Binding-site contacts:
Ligand atom C11 contacts residue ASN247 of chain 1.D at 3.6 Å.
Ligand atom O1B contacts residue SER251 of chain 1.D at 2.8 Å (h-bond).
Ligand atom C10 contacts residue ASN247 of chain 1.D at 3.8 Å.
Ligand atom C10 contacts residue GLN253 of chain 1.D at 3.3 Å.
Ligand atom C6 contacts residue SER43 of chain 1.D at 3.3 Å.
Ligand atom O9 contacts residue SER43 of chain 1.D at 2.9 Å (h-bond).
Ligand atom C9 contacts residue SER43 of chain 1.D at 3.7 Å.
Ligand atom O2 contacts residue ASN113 of chain 1.C at 3.4 Å (h-bond).
Ligand atom C5 contacts residue SER43 of chain 1.D at 3.2 Å.
Ligand atom C11 contacts residue PHE50 of chain 1.E at 3.6 Å (hydrophobic).
Ligand atom O9 contacts residue LYS42 of chain 1.D at 3.4 Å.
Ligand atom N5 contacts residue GLN253 of chain 1.D at 3.2 Å (h-bond).
Ligand atom O6 contacts residue LYS42 of chain 1.D at 3.5 Å.
Ligand atom O4 contacts residue SER45 of chain 1.D at 3.4 Å.
Ligand atom O6 contacts residue LYS42 of chain 1.D at 3.5 Å.
Ligand atom O7 contacts residue LEU37 of chain 1.D at 3.5 Å.
Ligand atom C9 contacts residue GLN253 of chain 1.D at 3.7 Å.
Ligand atom C1 contacts residue SER251 of chain 1.D at 3.3 Å.
Ligand atom O4 contacts residue ASN247 of chain 1.D at 3.8 Å.
Ligand atom O6 contacts residue SER43 of chain 1.D at 2.6 Å (h-bond).
Ligand atom C7 contacts residue GLN253 of chain 1.D at 3.5 Å.
Ligand atom O4 contacts residue ASN106 of chain 1.D at 3.2 Å (h-bond).
Ligand atom C11 contacts residue LEU37 of chain 1.D at 3.8 Å (hydrophobic).
Ligand atom O8 contacts residue SER43 of chain 1.D at 3.2 Å (h-bond).
Ligand atom C6 contacts residue GLN253 of chain 1.D at 3.8 Å.
Ligand atom C8 contacts residue SER249 of chain 1.D at 3.8 Å.
Ligand atom C11 contacts residue GLN253 of chain 1.D at 3.2 Å.
Ligand atom O3 contacts residue ASN113 of chain 1.C at 3.6 Å (h-bond).
Ligand atom C3 contacts residue ASN113 of chain 1.C at 3.8 Å.
Ligand atom O1A contacts residue SER249 of chain 1.D at 2.5 Å (h-bond).
Ligand atom O5 contacts residue SER43 of chain 1.D at 3.5 Å (h-bond).
Ligand atom C6 contacts residue LYS42 of chain 1.D at 3.6 Å.
Ligand atom C6 contacts residue SER45 of chain 1.D at 3.5 Å.
Ligand atom C4 contacts residue ILE44 of chain 1.D at 3.7 Å (hydrophobic).
Ligand atom N5 contacts residue ASN247 of chain 1.D at 3.0 Å (h-bond).
Ligand atom C1 contacts residue SER249 of chain 1.D at 3.6 Å.
Ligand atom C4 contacts residue SER45 of chain 1.D at 3.6 Å.
Ligand atom C4 contacts residue ASN247 of chain 1.D at 3.6 Å.
Ligand atom O10 contacts residue LEU37 of chain 1.D at 3.2 Å.
Ligand atom O1A contacts residue SER251 of chain 1.D at 3.2 Å (h-bond).

Sequence of chain 1.E:
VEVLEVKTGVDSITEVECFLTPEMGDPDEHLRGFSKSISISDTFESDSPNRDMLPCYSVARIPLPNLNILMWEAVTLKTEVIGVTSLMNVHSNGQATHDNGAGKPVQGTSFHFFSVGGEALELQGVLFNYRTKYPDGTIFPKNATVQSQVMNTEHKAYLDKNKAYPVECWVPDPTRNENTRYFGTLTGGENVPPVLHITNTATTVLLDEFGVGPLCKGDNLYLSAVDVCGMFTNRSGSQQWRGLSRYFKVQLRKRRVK

The protein below binds the small molecule below.
Small molecule (SMILES): CC(=O)N[C@H]1[C@H](O[C@@H]2[C@H](O[C@]3(C(=O)O)C[C@H](O)[C@@H](NC(C)=O)[C@H]([C@H](O)[C@H](O)CO)O3)[C@@H](O)[C@H](O[C@H]3[C@H](O)[C@@H](O)[C@H](O)O[C@@H]3CO)O[C@@H]2CO)O[C@H](CO)[C@H](O)[C@@H]1O[C@@H]1O[C@H](CO)[C@H](O)[C@H](O)[C@H]1O

Sequence of chain 1.D:
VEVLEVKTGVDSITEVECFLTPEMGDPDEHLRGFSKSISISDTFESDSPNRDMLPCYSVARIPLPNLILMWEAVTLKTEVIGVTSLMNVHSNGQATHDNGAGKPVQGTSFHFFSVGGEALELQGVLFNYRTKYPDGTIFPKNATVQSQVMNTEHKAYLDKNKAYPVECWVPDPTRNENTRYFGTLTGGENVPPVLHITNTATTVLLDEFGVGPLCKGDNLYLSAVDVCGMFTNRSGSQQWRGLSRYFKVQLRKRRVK

Sequence of chain 1.C:
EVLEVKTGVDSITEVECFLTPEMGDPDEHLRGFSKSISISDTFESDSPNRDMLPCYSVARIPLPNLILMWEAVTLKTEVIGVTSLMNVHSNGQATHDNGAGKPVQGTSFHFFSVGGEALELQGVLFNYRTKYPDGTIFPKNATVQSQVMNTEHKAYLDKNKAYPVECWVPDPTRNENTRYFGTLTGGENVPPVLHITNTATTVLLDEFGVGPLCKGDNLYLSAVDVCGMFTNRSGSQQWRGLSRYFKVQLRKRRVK